Sequence of chain 1.N:
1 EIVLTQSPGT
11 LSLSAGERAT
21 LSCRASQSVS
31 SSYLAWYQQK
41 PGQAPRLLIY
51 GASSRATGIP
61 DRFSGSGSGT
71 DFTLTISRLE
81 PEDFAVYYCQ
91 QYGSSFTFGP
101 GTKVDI

Binding-site contacts:
Ligand atom C6 contacts residue PHE120 of chain 1.M at 3.7 Å (hydrophobic).
Ligand atom O3 contacts residue SER54 of chain 1.N at 3.4 Å (h-bond).
Ligand atom O2 contacts residue TYR33 of chain 1.N at 3.8 Å.
Ligand atom C8 contacts residue THR98 of chain 1.A at 3.5 Å.
Ligand atom O6 contacts residue TYR105 of chain 1.M at 3.5 Å.
Ligand atom O7 contacts residue ASN122 of chain 1.A at 3.3 Å (h-bond).
Ligand atom O3 contacts residue GLU103 of chain 1.M at 3.3 Å (salt-bridge).
Ligand atom C2 contacts residue ASN122 of chain 1.A at 2.5 Å.
Ligand atom O6 contacts residue TYR33 of chain 1.N at 3.5 Å (h-bond).
Ligand atom C3 contacts residue TYR105 of chain 1.M at 3.5 Å (hydrophobic).
Ligand atom C7 contacts residue ASN122 of chain 1.A at 3.2 Å.
Ligand atom O3 contacts residue PHE96 of chain 1.N at 3.4 Å.
Ligand atom N2 contacts residue GLU103 of chain 1.M at 3.6 Å (salt-bridge).
Ligand atom O4 contacts residue GLY51 of chain 1.N at 3.5 Å.
Ligand atom O4 contacts residue SER53 of chain 1.N at 3.0 Å (h-bond).
Ligand atom O4 contacts residue SER54 of chain 1.N at 3.7 Å.
Ligand atom C7 contacts residue GLU103 of chain 1.M at 3.7 Å.
Ligand atom C6 contacts residue ASP122 of chain 1.M at 3.4 Å.
Ligand atom O6 contacts residue TYR37 of chain 1.N at 2.8 Å (h-bond).
Ligand atom C6 contacts residue TYR105 of chain 1.M at 3.6 Å (hydrophobic).
Ligand atom C5 contacts residue TYR105 of chain 1.M at 3.5 Å (hydrophobic).
Ligand atom O2 contacts residue PHE96 of chain 1.N at 3.5 Å.
Ligand atom C8 contacts residue SER120 of chain 1.A at 3.7 Å.
Ligand atom N2 contacts residue ASN122 of chain 1.A at 3.0 Å (h-bond).
Ligand atom O2 contacts residue GLN90 of chain 1.N at 3.1 Å (h-bond).
Ligand atom O7 contacts residue GLU103 of chain 1.M at 3.7 Å.
Ligand atom C1 contacts residue TYR105 of chain 1.M at 3.6 Å (hydrophobic).
Ligand atom O6 contacts residue LEU47 of chain 1.N at 3.7 Å.
Ligand atom C3 contacts residue GLU103 of chain 1.M at 3.5 Å.
Ligand atom C6 contacts residue SER32 of chain 1.N at 3.6 Å.
Ligand atom C3 contacts residue ASN122 of chain 1.A at 3.8 Å.
Ligand atom O5 contacts residue ASN122 of chain 1.A at 2.3 Å (h-bond).
Ligand atom C1 contacts residue ASN122 of chain 1.A at 1.4 Å.
Ligand atom C5 contacts residue ASN122 of chain 1.A at 3.6 Å.
Ligand atom O3 contacts residue SER53 of chain 1.N at 3.3 Å (h-bond).
Ligand atom O6 contacts residue ASP122 of chain 1.M at 3.5 Å (salt-bridge).
Ligand atom O6 contacts residue TYR50 of chain 1.N at 3.4 Å.
Ligand atom O2 contacts residue TYR50 of chain 1.N at 3.2 Å (h-bond).
Ligand atom O4 contacts residue GLU103 of chain 1.M at 3.4 Å (salt-bridge).
Ligand atom C5 contacts residue SER54 of chain 1.N at 3.7 Å.

Sequence of chain 1.A:
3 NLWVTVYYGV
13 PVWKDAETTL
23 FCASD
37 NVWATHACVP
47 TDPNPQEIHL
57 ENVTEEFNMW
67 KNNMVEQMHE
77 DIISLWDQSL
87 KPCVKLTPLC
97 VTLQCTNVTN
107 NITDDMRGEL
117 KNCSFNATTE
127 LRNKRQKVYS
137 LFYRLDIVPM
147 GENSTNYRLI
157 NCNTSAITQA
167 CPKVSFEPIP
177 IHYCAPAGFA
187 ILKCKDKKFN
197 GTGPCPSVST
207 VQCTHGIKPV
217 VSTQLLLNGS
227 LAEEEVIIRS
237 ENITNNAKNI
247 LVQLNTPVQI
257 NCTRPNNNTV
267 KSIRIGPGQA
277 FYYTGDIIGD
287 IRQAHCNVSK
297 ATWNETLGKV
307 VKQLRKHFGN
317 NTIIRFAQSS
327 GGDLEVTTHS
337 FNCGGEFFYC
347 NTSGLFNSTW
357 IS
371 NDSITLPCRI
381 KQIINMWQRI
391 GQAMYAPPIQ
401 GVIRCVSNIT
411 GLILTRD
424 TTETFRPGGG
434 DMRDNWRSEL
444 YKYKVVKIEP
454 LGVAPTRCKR

This protein binds this small molecule.
Small molecule (SMILES): CC(=O)N[C@H]1[C@H](O[C@H]2[C@H](O)[C@@H](NC(C)=O)CO[C@@H]2CO)O[C@H](CO)[C@@H](O[C@@H]2O[C@H](CO[C@H]3O[C@H](CO[C@H]4O[C@H](CO)[C@@H](O)[C@H](O)[C@@H]4O)[C@@H](O)[C@H](O[C@H]4O[C@H](CO)[C@@H](O)[C@H](O)[C@@H]4O)[C@@H]3O)[C@@H](O)[C@H](O[C@H]3O[C@H](CO)[C@@H](O)[C@H](O)[C@@H]3O)[C@@H]2O)[C@@H]1O

Sequence of chain 1.M:
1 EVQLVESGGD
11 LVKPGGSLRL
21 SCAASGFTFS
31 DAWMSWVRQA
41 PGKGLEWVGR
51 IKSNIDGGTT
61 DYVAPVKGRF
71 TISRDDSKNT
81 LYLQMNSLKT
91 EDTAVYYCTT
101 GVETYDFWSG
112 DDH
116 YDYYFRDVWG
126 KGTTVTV